Binding-site contacts:
Ligand atom O1B contacts residue ASP182 of chain 1.A at 3.1 Å (salt-bridge).
Ligand atom O1G contacts residue ASP159 of chain 1.A at 3.4 Å (salt-bridge).
Ligand atom O1B contacts residue LYS48 of chain 1.A at 3.0 Å.
Ligand atom N1 contacts residue HIS107 of chain 1.A at 3.0 Å (h-bond).
Ligand atom O2G contacts residue MG1 of chain 1.C at 2.2 Å.
Ligand atom O3G contacts residue ALA46 of chain 1.A at 3.2 Å (h-bond).
Ligand atom N6 contacts residue LEU171 of chain 1.A at 3.4 Å.
Ligand atom O2B contacts residue VAL47 of chain 1.A at 2.8 Å (h-bond).
Ligand atom N7 contacts residue ASN181 of chain 1.A at 3.3 Å (h-bond).
Ligand atom O3' contacts residue SER168 of chain 1.A at 2.9 Å (h-bond).
Ligand atom O2B contacts residue LYS48 of chain 1.A at 2.7 Å (salt-bridge).
Ligand atom O1A contacts residue MG1 of chain 1.D at 2.1 Å.
Ligand atom N6 contacts residue GLU105 of chain 1.A at 3.0 Å (salt-bridge).
Ligand atom O2A contacts residue LYS48 of chain 1.A at 3.4 Å (salt-bridge).
Ligand atom C6 contacts residue LEU171 of chain 1.A at 3.3 Å (hydrophobic).
Ligand atom O1B contacts residue ASP184 of chain 1.A at 2.6 Å (salt-bridge).
Ligand atom O2B contacts residue ALA46 of chain 1.A at 3.2 Å (h-bond).
Ligand atom O2G contacts residue ASP184 of chain 1.A at 3.5 Å (salt-bridge).
Ligand atom O2A contacts residue ASN181 of chain 1.A at 3.3 Å (h-bond).
Ligand atom C5' contacts residue VAL50 of chain 1.A at 3.5 Å (hydrophobic).
Ligand atom PG contacts residue MG1 of chain 1.C at 3.5 Å.
Ligand atom C8 contacts residue VAL50 of chain 1.A at 3.5 Å (hydrophobic).
Ligand atom O2G contacts residue ASP182 of chain 1.A at 3.2 Å (salt-bridge).
Ligand atom O2G contacts residue ASP159 of chain 1.A at 3.4 Å (salt-bridge).
Ligand atom O3G contacts residue LYS165 of chain 1.A at 3.3 Å (salt-bridge).
Ligand atom O1G contacts residue MG1 of chain 1.D at 2.0 Å.
Ligand atom N3B contacts residue MG1 of chain 1.D at 3.0 Å.
Ligand atom PG contacts residue MG1 of chain 1.D at 3.0 Å.
Ligand atom N6 contacts residue ALA61 of chain 1.A at 3.4 Å.
Ligand atom O1G contacts residue ASP182 of chain 1.A at 3.2 Å (salt-bridge).
Ligand atom O1B contacts residue MG1 of chain 1.C at 2.4 Å.
Ligand atom O4' contacts residue GLY43 of chain 1.A at 3.3 Å.
Ligand atom PA contacts residue MG1 of chain 1.D at 3.5 Å.
Ligand atom O1G contacts residue LYS165 of chain 1.A at 3.1 Å.
Ligand atom N3B contacts residue GLY45 of chain 1.A at 3.5 Å.
Ligand atom C2 contacts residue HIS107 of chain 1.A at 3.2 Å.
Ligand atom O1A contacts residue ASP182 of chain 1.A at 3.1 Å.
Ligand atom O1G contacts residue GLN169 of chain 1.A at 2.9 Å (h-bond).
Ligand atom O2B contacts residue GLY45 of chain 1.A at 3.1 Å.
Ligand atom O1A contacts residue GLN169 of chain 1.A at 3.5 Å (h-bond).

Sequence of chain 1.A:
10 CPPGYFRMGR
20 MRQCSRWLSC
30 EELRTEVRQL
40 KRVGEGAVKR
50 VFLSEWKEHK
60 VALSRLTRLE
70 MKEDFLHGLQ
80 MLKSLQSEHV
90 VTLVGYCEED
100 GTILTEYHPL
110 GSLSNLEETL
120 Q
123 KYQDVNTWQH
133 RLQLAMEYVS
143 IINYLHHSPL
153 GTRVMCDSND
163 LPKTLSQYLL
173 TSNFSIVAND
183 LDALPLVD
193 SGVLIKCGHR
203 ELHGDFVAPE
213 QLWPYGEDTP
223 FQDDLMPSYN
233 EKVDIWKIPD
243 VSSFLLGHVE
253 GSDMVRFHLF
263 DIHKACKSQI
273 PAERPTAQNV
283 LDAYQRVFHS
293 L

The protein below binds the small molecule below.
Small molecule (SMILES): Nc1ncnc2c1ncn2[C@@H]1O[C@H](CO[P](=O)(O)O[P](=O)(O)NP(=O)(O)O)[C@@H](O)[C@H]1O